A small-molecule ligand and the protein it binds are described below.
Small molecule (SMILES): COC(=O)[C@H](Cc1cnc[nH]1)NC(=O)CN(CCc1ccccc1)CC(=O)O

Binding-site contacts:
Ligand atom C18 contacts residue GLN334 of chain 1.A at 3.8 Å.
Ligand atom C08 contacts residue VAL331 of chain 1.A at 3.7 Å (hydrophobic).
Ligand atom C23 contacts residue LYS335 of chain 1.A at 4.0 Å.
Ligand atom C07 contacts residue TYR580 of chain 1.A at 4.1 Å (hydrophobic).
Ligand atom N09 contacts residue VAL331 of chain 1.A at 3.3 Å.
Ligand atom C10 contacts residue LEU330 of chain 1.A at 3.3 Å (hydrophobic).
Ligand atom C10 contacts residue TYR580 of chain 1.A at 4.1 Å (hydrophobic).
Ligand atom C05 contacts residue GLY306 of chain 1.A at 3.9 Å.
Ligand atom O04 contacts residue HIS307 of chain 1.A at 3.8 Å.
Ligand atom C08 contacts residue GLY332 of chain 1.A at 3.4 Å.
Ligand atom N09 contacts residue GLY332 of chain 1.A at 3.7 Å.
Ligand atom N09 contacts residue GLY310 of chain 1.A at 3.4 Å (h-bond).
Ligand atom N12 contacts residue GLY332 of chain 1.A at 3.0 Å (h-bond).
Ligand atom C08 contacts residue LEU330 of chain 1.A at 4.2 Å (hydrophobic).
Ligand atom C22 contacts residue LYS335 of chain 1.A at 4.0 Å.
Ligand atom C17 contacts residue VAL331 of chain 1.A at 4.1 Å (hydrophobic).
Ligand atom N11 contacts residue GLY310 of chain 1.A at 3.7 Å.
Ligand atom C03 contacts residue GLY306 of chain 1.A at 3.9 Å.
Ligand atom N11 contacts residue GLU312 of chain 1.A at 3.7 Å.
Ligand atom C05 contacts residue GLY332 of chain 1.A at 3.6 Å.
Ligand atom O02 contacts residue HIS303 of chain 1.A at 3.7 Å.
Ligand atom O02 contacts residue GLY306 of chain 1.A at 3.9 Å.
Ligand atom C03 contacts residue HIS307 of chain 1.A at 4.0 Å.
Ligand atom C25 contacts residue GLN334 of chain 1.A at 4.2 Å.
Ligand atom C17 contacts residue GLN334 of chain 1.A at 4.0 Å.
Ligand atom C01 contacts residue HIS303 of chain 1.A at 3.3 Å.
Ligand atom C15 contacts residue GLY332 of chain 1.A at 3.8 Å.
Ligand atom C17 contacts residue ILE345 of chain 1.A at 4.3 Å (hydrophobic).
Ligand atom C13 contacts residue GLY332 of chain 1.A at 3.7 Å.
Ligand atom C15 contacts residue GLN334 of chain 1.A at 4.2 Å.
Ligand atom C07 contacts residue GLY310 of chain 1.A at 4.1 Å.
Ligand atom C20 contacts residue ILE345 of chain 1.A at 4.1 Å (hydrophobic).
Ligand atom C08 contacts residue GLY310 of chain 1.A at 3.7 Å.
Ligand atom N09 contacts residue GLU312 of chain 1.A at 3.9 Å.
Ligand atom O02 contacts residue HIS307 of chain 1.A at 3.9 Å.
Ligand atom C10 contacts residue GLY310 of chain 1.A at 3.3 Å.
Ligand atom N09 contacts residue LEU330 of chain 1.A at 3.0 Å (h-bond).
Ligand atom N11 contacts residue TYR580 of chain 1.A at 3.5 Å (h-bond).
Ligand atom C10 contacts residue GLU312 of chain 1.A at 2.9 Å.
Ligand atom C24 contacts residue LYS335 of chain 1.A at 4.3 Å.

Sequence of chain 1.A:
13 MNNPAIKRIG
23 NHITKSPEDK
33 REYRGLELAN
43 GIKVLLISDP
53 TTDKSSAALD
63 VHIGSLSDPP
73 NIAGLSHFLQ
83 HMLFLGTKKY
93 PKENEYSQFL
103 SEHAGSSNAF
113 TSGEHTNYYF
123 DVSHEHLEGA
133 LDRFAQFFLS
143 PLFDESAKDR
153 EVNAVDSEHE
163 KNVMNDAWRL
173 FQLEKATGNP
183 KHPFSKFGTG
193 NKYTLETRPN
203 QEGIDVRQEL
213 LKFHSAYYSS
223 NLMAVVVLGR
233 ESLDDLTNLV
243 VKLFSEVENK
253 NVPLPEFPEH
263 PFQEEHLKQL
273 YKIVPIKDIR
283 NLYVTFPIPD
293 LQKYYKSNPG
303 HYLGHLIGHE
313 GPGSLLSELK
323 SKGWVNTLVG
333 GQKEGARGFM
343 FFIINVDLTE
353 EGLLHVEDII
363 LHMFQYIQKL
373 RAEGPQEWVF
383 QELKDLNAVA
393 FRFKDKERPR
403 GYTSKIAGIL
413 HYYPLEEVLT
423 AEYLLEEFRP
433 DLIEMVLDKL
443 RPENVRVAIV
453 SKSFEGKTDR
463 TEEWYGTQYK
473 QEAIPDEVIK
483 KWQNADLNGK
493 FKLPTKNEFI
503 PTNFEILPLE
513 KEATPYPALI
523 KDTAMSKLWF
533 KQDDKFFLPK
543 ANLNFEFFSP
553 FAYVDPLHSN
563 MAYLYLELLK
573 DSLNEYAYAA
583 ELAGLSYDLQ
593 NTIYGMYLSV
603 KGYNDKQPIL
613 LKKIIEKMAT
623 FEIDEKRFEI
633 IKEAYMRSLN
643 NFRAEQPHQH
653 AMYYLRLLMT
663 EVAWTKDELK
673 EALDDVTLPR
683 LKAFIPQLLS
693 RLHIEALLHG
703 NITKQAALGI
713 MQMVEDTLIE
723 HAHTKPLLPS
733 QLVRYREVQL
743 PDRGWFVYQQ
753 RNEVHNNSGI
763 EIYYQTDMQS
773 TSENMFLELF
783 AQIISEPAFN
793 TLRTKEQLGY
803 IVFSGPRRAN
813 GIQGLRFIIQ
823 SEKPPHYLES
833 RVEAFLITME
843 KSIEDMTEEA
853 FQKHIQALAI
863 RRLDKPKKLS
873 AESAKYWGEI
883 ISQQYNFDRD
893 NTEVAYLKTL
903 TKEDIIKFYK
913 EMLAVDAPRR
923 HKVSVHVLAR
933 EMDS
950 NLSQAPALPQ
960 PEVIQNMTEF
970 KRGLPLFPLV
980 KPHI